The small molecule below binds the protein below.
Small molecule (SMILES): CN1C[C@@H]2C[C@H]1CN2C(=O)C[C@@]1(C(=O)Nc2cncc3ccccc23)CCOc2ccc(Cl)cc21

Sequence of chain 1.A:
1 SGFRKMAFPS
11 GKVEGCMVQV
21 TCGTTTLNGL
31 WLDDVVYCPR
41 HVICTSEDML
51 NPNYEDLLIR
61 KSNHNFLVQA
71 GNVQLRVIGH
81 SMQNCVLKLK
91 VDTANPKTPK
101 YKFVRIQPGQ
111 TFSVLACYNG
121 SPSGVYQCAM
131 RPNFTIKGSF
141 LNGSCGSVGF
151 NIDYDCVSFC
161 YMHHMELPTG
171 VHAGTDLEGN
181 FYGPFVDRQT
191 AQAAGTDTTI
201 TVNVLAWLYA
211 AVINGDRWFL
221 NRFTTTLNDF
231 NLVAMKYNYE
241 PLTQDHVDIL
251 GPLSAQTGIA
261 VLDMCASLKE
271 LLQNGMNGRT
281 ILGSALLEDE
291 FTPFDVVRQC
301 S

Binding-site contacts:
Ligand atom C contacts residue CYS44 of chain 1.A at 3.5 Å (hydrophobic).
Ligand atom C13 contacts residue ARG188 of chain 1.A at 3.5 Å.
Ligand atom C12 contacts residue DMS1 of chain 1.E at 3.4 Å.
Ligand atom C11 contacts residue GLN189 of chain 1.A at 3.5 Å.
Ligand atom C10 contacts residue GLN189 of chain 1.A at 3.1 Å.
Ligand atom C3 contacts residue HIS41 of chain 1.A at 3.3 Å.
Ligand atom C14 contacts residue MET165 of chain 1.A at 3.4 Å (hydrophobic).
Ligand atom O1 contacts residue DMS1 of chain 1.E at 3.5 Å (h-bond).
Ligand atom C contacts residue THR25 of chain 1.A at 3.5 Å.
Ligand atom N1 contacts residue HIS41 of chain 1.A at 3.5 Å (h-bond).
Ligand atom C11 contacts residue DMS1 of chain 1.E at 3.6 Å.
Ligand atom C3 contacts residue THR25 of chain 1.A at 3.5 Å.
Ligand atom C13 contacts residue MET49 of chain 1.A at 3.5 Å (hydrophobic).
Ligand atom CL contacts residue HIS41 of chain 1.A at 3.5 Å.
Ligand atom C5 contacts residue MET49 of chain 1.A at 3.7 Å (hydrophobic).
Ligand atom O2 contacts residue MET165 of chain 1.A at 3.3 Å.
Ligand atom C25 contacts residue ASN142 of chain 1.A at 3.6 Å.
Ligand atom C15 contacts residue MET165 of chain 1.A at 3.5 Å (hydrophobic).
Ligand atom C20 contacts residue PHE140 of chain 1.A at 3.6 Å (hydrophobic).
Ligand atom C20 contacts residue HIS163 of chain 1.A at 3.6 Å.
Ligand atom C20 contacts residue GLU166 of chain 1.A at 3.7 Å.
Ligand atom C15 contacts residue HIS164 of chain 1.A at 3.5 Å.
Ligand atom C22 contacts residue GLU166 of chain 1.A at 3.5 Å.
Ligand atom C4 contacts residue HIS41 of chain 1.A at 3.7 Å.
Ligand atom C14 contacts residue MET49 of chain 1.A at 3.7 Å (hydrophobic).
Ligand atom C22 contacts residue PHE140 of chain 1.A at 3.6 Å (hydrophobic).
Ligand atom CL contacts residue MET165 of chain 1.A at 3.5 Å.
Ligand atom C contacts residue SER46 of chain 1.A at 3.7 Å.
Ligand atom C19 contacts residue HIS163 of chain 1.A at 3.2 Å.
Ligand atom CL contacts residue HIS164 of chain 1.A at 3.3 Å.
Ligand atom O1 contacts residue GLN189 of chain 1.A at 3.2 Å (h-bond).
Ligand atom CL contacts residue ASP187 of chain 1.A at 3.6 Å.
Ligand atom C22 contacts residue LEU141 of chain 1.A at 3.7 Å (hydrophobic).
Ligand atom C5 contacts residue HIS41 of chain 1.A at 3.4 Å.
Ligand atom O contacts residue CYS145 of chain 1.A at 3.2 Å (h-bond).
Ligand atom O2 contacts residue GLU166 of chain 1.A at 2.8 Å (salt-bridge).
Ligand atom N3 contacts residue HIS163 of chain 1.A at 2.6 Å (h-bond).
Ligand atom C19 contacts residue CYS145 of chain 1.A at 3.6 Å (hydrophobic).
Ligand atom C12 contacts residue ARG188 of chain 1.A at 3.6 Å.
Ligand atom O contacts residue HIS41 of chain 1.A at 3.1 Å.

Sequence of chain 1.B:
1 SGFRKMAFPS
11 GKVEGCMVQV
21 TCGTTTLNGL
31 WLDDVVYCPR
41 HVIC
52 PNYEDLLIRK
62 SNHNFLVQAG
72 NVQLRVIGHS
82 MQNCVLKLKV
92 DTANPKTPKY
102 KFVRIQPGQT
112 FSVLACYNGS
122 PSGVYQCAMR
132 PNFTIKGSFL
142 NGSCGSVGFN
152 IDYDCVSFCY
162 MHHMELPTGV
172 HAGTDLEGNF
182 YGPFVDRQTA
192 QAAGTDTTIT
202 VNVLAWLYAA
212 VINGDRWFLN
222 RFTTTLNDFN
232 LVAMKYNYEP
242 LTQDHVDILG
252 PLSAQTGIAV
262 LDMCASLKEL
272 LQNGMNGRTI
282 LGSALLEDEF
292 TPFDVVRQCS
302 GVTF